Sequence of chain 1.F:
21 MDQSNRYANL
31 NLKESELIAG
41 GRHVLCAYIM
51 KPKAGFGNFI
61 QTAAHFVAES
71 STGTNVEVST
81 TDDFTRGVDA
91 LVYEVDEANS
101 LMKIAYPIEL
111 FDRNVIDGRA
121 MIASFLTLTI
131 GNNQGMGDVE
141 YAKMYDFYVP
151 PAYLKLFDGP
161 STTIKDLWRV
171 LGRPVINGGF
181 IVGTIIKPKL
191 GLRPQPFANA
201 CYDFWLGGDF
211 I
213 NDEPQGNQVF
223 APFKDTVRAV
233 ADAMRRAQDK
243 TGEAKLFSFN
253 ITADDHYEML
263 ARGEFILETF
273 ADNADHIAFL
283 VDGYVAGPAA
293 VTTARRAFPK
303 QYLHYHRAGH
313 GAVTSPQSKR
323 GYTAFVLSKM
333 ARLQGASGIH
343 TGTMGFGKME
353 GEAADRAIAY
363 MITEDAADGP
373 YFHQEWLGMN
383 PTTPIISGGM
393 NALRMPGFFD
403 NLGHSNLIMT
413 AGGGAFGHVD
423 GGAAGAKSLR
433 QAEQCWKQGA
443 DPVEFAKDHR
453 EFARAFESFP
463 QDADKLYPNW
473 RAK

Binding-site contacts:
Ligand atom O3 contacts residue ASN132 of chain 1.E at 3.1 Å (h-bond).
Ligand atom O1P contacts residue THR74 of chain 1.E at 2.9 Å (h-bond).
Ligand atom O6P contacts residue ARG309 of chain 1.F at 3.0 Å (salt-bridge).
Ligand atom O7 contacts residue GLU69 of chain 1.E at 3.4 Å (salt-bridge).
Ligand atom O2 contacts residue KCX212 of chain 1.F at 3.0 Å (h-bond).
Ligand atom O5P contacts residue HIS342 of chain 1.F at 2.8 Å (h-bond).
Ligand atom O2 contacts residue ASP214 of chain 1.F at 3.5 Å (salt-bridge).
Ligand atom O3P contacts residue THR74 of chain 1.E at 3.3 Å (h-bond).
Ligand atom O3P contacts residue GLY391 of chain 1.F at 2.9 Å (h-bond).
Ligand atom O6 contacts residue LYS189 of chain 1.F at 2.7 Å (salt-bridge).
Ligand atom C3 contacts residue MG1 of chain 1.R at 3.0 Å.
Ligand atom O5 contacts residue MET351 of chain 1.F at 3.5 Å.
Ligand atom O1P contacts residue GLY415 of chain 1.F at 2.6 Å (h-bond).
Ligand atom O3 contacts residue GLU215 of chain 1.F at 3.0 Å (salt-bridge).
Ligand atom O4P contacts residue ARG309 of chain 1.F at 3.1 Å (salt-bridge).
Ligand atom C contacts residue LYS187 of chain 1.F at 3.4 Å.
Ligand atom O1 contacts residue LYS187 of chain 1.F at 3.0 Å (salt-bridge).
Ligand atom O1P contacts residue LYS187 of chain 1.F at 3.3 Å.
Ligand atom O4 contacts residue SER389 of chain 1.F at 2.8 Å (h-bond).
Ligand atom C contacts residue MG1 of chain 1.R at 2.9 Å.
Ligand atom O6 contacts residue MG1 of chain 1.R at 2.3 Å.
Ligand atom C contacts residue ASN132 of chain 1.E at 3.3 Å.
Ligand atom O1P contacts residue GLY414 of chain 1.F at 3.4 Å.
Ligand atom O6 contacts residue ASN132 of chain 1.E at 2.9 Å (h-bond).
Ligand atom C2 contacts residue MG1 of chain 1.R at 2.9 Å.
Ligand atom O2 contacts residue ILE185 of chain 1.F at 3.5 Å.
Ligand atom O2 contacts residue MG1 of chain 1.R at 2.3 Å.
Ligand atom O6 contacts residue LYS187 of chain 1.F at 3.3 Å (salt-bridge).
Ligand atom O3 contacts residue HIS308 of chain 1.F at 2.8 Å (h-bond).
Ligand atom O3P contacts residue LYS350 of chain 1.F at 2.7 Å (salt-bridge).
Ligand atom O2P contacts residue GLY414 of chain 1.F at 2.8 Å (h-bond).
Ligand atom O5P contacts residue SER389 of chain 1.F at 3.1 Å (h-bond).
Ligand atom O6 contacts residue ASP214 of chain 1.F at 3.2 Å (salt-bridge).
Ligand atom O3 contacts residue KCX212 of chain 1.F at 2.7 Å (h-bond).
Ligand atom O2 contacts residue LYS187 of chain 1.F at 3.0 Å (salt-bridge).
Ligand atom O6 contacts residue GLU215 of chain 1.F at 3.2 Å (salt-bridge).
Ligand atom O4 contacts residue GLY390 of chain 1.F at 3.0 Å (h-bond).
Ligand atom O7 contacts residue LYS350 of chain 1.F at 3.0 Å (salt-bridge).
Ligand atom O3 contacts residue MG1 of chain 1.R at 2.2 Å.
Ligand atom C3 contacts residue KCX212 of chain 1.F at 3.0 Å.

Sequence of chain 1.E:
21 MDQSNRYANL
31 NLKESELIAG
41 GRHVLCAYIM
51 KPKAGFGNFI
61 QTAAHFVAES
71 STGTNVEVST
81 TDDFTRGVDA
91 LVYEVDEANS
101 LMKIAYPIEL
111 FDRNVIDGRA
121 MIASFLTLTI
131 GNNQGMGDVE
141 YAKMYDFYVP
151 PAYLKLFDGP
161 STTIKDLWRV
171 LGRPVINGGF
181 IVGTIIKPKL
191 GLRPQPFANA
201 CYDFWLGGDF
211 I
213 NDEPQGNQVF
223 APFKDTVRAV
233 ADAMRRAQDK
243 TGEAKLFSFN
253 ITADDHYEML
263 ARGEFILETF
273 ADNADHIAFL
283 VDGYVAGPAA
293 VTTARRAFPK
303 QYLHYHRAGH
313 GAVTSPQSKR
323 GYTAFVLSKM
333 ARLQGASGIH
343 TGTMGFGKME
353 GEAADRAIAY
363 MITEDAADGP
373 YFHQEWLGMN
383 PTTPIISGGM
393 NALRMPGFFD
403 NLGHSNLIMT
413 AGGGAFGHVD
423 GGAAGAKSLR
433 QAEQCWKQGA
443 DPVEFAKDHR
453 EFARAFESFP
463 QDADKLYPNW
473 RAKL

A small-molecule ligand and the protein it binds are described below.
Small molecule (SMILES): O=C(O)[C@@](O)(COP(=O)(O)O)[C@H](O)[C@H](O)COP(=O)(O)O